Binding-site contacts:
Ligand atom N1 contacts residue PHE44 of chain 2.A at 4.2 Å.
Ligand atom C1 contacts residue PHE44 of chain 2.A at 3.4 Å (hydrophobic).
Ligand atom O1 contacts residue VAL69 of chain 2.A at 3.4 Å.
Ligand atom C2 contacts residue HIS65 of chain 2.A at 4.5 Å.
Ligand atom C2 contacts residue VAL69 of chain 2.A at 4.0 Å (hydrophobic).
Ligand atom O1 contacts residue HEM1 of chain 2.B at 2.8 Å.
Ligand atom C3 contacts residue PHE44 of chain 2.A at 4.4 Å (hydrophobic).
Ligand atom C2 contacts residue ILE108 of chain 2.A at 4.0 Å (hydrophobic).
Ligand atom C2 contacts residue HEM1 of chain 2.B at 3.9 Å.
Ligand atom N1 contacts residue HIS65 of chain 2.A at 3.7 Å.
Ligand atom N1 contacts residue HIS94 of chain 2.A at 3.9 Å.
Ligand atom O1 contacts residue HIS65 of chain 2.A at 2.5 Å (h-bond).
Ligand atom C1 contacts residue LEU33 of chain 2.A at 3.4 Å (hydrophobic).
Ligand atom C2 contacts residue PHE44 of chain 2.A at 3.5 Å (hydrophobic).
Ligand atom C3 contacts residue VAL69 of chain 2.A at 3.5 Å (hydrophobic).
Ligand atom C1 contacts residue ILE108 of chain 2.A at 3.7 Å (hydrophobic).
Ligand atom N1 contacts residue VAL69 of chain 2.A at 3.5 Å.
Ligand atom C2 contacts residue LEU30 of chain 2.A at 3.4 Å (hydrophobic).
Ligand atom O1 contacts residue PHE44 of chain 2.A at 3.4 Å.
Ligand atom C3 contacts residue ILE108 of chain 2.A at 3.8 Å (hydrophobic).
Ligand atom C3 contacts residue HEM1 of chain 2.B at 2.9 Å.
Ligand atom N1 contacts residue HEM1 of chain 2.B at 1.8 Å.
Ligand atom C1 contacts residue HEM1 of chain 2.B at 3.7 Å.
Ligand atom C1 contacts residue LEU30 of chain 2.A at 3.7 Å (hydrophobic).

The small molecule below binds the protein below.
Small molecule (SMILES): CCCN=O

Sequence of chain 2.A:
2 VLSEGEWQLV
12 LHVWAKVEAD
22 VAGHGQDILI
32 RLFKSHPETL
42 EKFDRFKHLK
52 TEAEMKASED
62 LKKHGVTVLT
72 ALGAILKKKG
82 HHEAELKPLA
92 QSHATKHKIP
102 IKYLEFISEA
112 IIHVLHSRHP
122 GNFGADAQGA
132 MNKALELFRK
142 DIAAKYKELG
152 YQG